Sequence of chain 1.D:
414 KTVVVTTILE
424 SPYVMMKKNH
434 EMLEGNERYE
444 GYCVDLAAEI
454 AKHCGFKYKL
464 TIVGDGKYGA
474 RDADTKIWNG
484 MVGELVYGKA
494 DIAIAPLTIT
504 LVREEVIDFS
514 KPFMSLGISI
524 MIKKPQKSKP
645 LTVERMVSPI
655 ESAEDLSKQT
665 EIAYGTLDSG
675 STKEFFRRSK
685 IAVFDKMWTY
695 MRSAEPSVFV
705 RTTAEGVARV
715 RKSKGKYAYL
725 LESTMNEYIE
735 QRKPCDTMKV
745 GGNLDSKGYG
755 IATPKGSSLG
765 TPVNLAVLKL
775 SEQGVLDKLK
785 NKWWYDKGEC

Binding-site contacts:
Ligand atom N2 contacts residue PRO515 of chain 1.D at 3.9 Å.
Ligand atom C13 contacts residue SER750 of chain 1.A at 3.0 Å.
Ligand atom C4 contacts residue ILE502 of chain 1.A at 3.8 Å (hydrophobic).
Ligand atom C14 contacts residue SER750 of chain 1.A at 3.1 Å.
Ligand atom C9 contacts residue SER750 of chain 1.A at 3.5 Å.
Ligand atom C5 contacts residue ILE502 of chain 1.A at 3.8 Å (hydrophobic).
Ligand atom N3 contacts residue SER750 of chain 1.A at 3.8 Å.
Ligand atom C11 contacts residue SER518 of chain 1.D at 3.6 Å.
Ligand atom N2 contacts residue SER775 of chain 1.D at 3.4 Å (h-bond).
Ligand atom O3 contacts residue SER518 of chain 1.D at 3.2 Å (h-bond).
Ligand atom CL contacts residue ASP781 of chain 1.D at 3.4 Å.
Ligand atom O2 contacts residue MET517 of chain 1.D at 3.1 Å.
Ligand atom S1 contacts residue PRO515 of chain 1.D at 3.7 Å.
Ligand atom C4 contacts residue LYS751 of chain 1.A at 3.8 Å.
Ligand atom CL contacts residue SER750 of chain 1.A at 3.9 Å.
Ligand atom O2 contacts residue PRO515 of chain 1.D at 3.7 Å.
Ligand atom C10 contacts residue SER750 of chain 1.A at 3.4 Å.
Ligand atom C12 contacts residue SER750 of chain 1.A at 3.2 Å.
Ligand atom C1 contacts residue PRO515 of chain 1.D at 3.5 Å (hydrophobic).
Ligand atom C11 contacts residue SER750 of chain 1.A at 3.4 Å.
Ligand atom C3 contacts residue GLY752 of chain 1.A at 3.9 Å.
Ligand atom O4 contacts residue MET517 of chain 1.D at 3.6 Å.
Ligand atom C3 contacts residue PRO515 of chain 1.A at 3.6 Å (hydrophobic).
Ligand atom C13 contacts residue PHE516 of chain 1.D at 4.0 Å (hydrophobic).
Ligand atom C12 contacts residue PHE516 of chain 1.D at 4.0 Å (hydrophobic).
Ligand atom N1 contacts residue PRO515 of chain 1.D at 2.7 Å (h-bond).
Ligand atom O1 contacts residue LYS751 of chain 1.A at 3.9 Å.
Ligand atom C2 contacts residue PRO515 of chain 1.D at 3.7 Å (hydrophobic).
Ligand atom C6 contacts residue SER775 of chain 1.D at 3.3 Å.
Ligand atom C4 contacts residue GLY752 of chain 1.A at 3.5 Å.
Ligand atom CL contacts residue LEU780 of chain 1.D at 3.7 Å.
Ligand atom O3 contacts residue MET517 of chain 1.D at 3.5 Å.
Ligand atom C8 contacts residue PRO515 of chain 1.D at 3.5 Å (hydrophobic).
Ligand atom C11 contacts residue MET517 of chain 1.D at 3.7 Å (hydrophobic).
Ligand atom C8 contacts residue SER750 of chain 1.A at 4.0 Å.
Ligand atom C7 contacts residue ILE502 of chain 1.A at 3.8 Å (hydrophobic).
Ligand atom N2 contacts residue SER750 of chain 1.A at 3.7 Å.
Ligand atom O2 contacts residue SER518 of chain 1.D at 3.0 Å (h-bond).
Ligand atom C7 contacts residue LEU772 of chain 1.D at 4.0 Å (hydrophobic).
Ligand atom O4 contacts residue LYS784 of chain 1.D at 3.6 Å.

Sequence of chain 1.A:
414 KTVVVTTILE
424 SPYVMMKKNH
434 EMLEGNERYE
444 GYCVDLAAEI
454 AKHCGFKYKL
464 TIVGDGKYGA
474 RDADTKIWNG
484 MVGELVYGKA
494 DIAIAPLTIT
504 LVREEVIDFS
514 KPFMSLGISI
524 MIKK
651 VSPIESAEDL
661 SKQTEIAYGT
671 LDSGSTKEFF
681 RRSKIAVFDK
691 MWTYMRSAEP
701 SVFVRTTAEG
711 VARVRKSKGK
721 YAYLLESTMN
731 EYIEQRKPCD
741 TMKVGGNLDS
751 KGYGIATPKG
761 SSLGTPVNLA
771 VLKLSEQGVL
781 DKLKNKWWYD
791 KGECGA

A small-molecule ligand and the protein it binds are described below.
Small molecule (SMILES): NS(=O)(=O)c1cc2c(cc1Cl)N[C@H]([C@H]1C[C@H]3C=C[C@@H]1C3)NS2(=O)=O